A small-molecule ligand and the protein it binds are described below.
Small molecule (SMILES): CC(=O)N[C@H]1[C@H](O[C@H]2[C@H](O)[C@@H](NC(C)=O)CO[C@@H]2CO)O[C@H](CO)[C@@H](O)[C@@H]1O

Sequence of chain 20.M:
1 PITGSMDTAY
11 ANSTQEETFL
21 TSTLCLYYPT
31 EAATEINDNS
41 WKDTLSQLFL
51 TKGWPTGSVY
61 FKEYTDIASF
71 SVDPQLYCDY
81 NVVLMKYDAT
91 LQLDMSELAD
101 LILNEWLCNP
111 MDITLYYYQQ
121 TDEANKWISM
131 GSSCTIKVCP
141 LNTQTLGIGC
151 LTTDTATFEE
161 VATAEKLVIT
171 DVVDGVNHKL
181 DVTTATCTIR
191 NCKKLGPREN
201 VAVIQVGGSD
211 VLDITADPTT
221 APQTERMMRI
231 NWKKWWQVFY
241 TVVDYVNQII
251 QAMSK

Binding-site contacts:
Ligand atom O7 contacts residue ASN12 of chain 20.M at 3.6 Å.
Ligand atom C7 contacts residue ASN12 of chain 20.M at 3.9 Å.
Ligand atom C5 contacts residue ASN12 of chain 20.M at 4.2 Å.
Ligand atom O5 contacts residue ASN12 of chain 20.M at 2.8 Å (h-bond).
Ligand atom C1 contacts residue ASN12 of chain 20.M at 2.2 Å.
Ligand atom N2 contacts residue ASN12 of chain 20.M at 3.8 Å.
Ligand atom C2 contacts residue ASN12 of chain 20.M at 3.3 Å.